This small molecule binds to this protein.
Small molecule (SMILES): C=NCc1cncc(OCc2ccc3ccc(N)nc3c2)c1

Binding-site contacts:
Ligand atom N21 contacts residue TYR410 of chain 1.A at 3.5 Å.
Ligand atom N02 contacts residue TYR292 of chain 1.A at 3.7 Å.
Ligand atom C06 contacts residue VAL271 of chain 1.A at 3.8 Å (hydrophobic).
Ligand atom C02 contacts residue HEM1 of chain 1.C at 3.6 Å.
Ligand atom C25 contacts residue TYR410 of chain 1.A at 3.9 Å (hydrophobic).
Ligand atom C07 contacts residue HEM1 of chain 1.C at 3.4 Å.
Ligand atom C08 contacts residue VAL271 of chain 1.A at 3.8 Å (hydrophobic).
Ligand atom N02 contacts residue PRO269 of chain 1.A at 3.7 Å.
Ligand atom C23 contacts residue HEM1 of chain 1.C at 3.3 Å.
Ligand atom N01 contacts residue HEM1 of chain 1.C at 3.8 Å.
Ligand atom C27 contacts residue TRP382 of chain 1.A at 4.1 Å (hydrophobic).
Ligand atom N02 contacts residue TRP291 of chain 1.A at 2.9 Å (h-bond).
Ligand atom C02 contacts residue TRP291 of chain 1.A at 3.9 Å (hydrophobic).
Ligand atom N01 contacts residue GLU296 of chain 1.A at 2.7 Å (salt-bridge).
Ligand atom C24 contacts residue HEM1 of chain 1.C at 3.2 Å.
Ligand atom C06 contacts residue PHE288 of chain 1.A at 3.5 Å (hydrophobic).
Ligand atom C25 contacts residue HEM1 of chain 1.C at 3.4 Å.
Ligand atom C06 contacts residue HEM1 of chain 1.C at 3.2 Å.
Ligand atom N02 contacts residue HEM1 of chain 1.C at 3.7 Å.
Ligand atom C22 contacts residue ASN273 of chain 1.A at 4.0 Å.
Ligand atom C10 contacts residue GLU296 of chain 1.A at 3.6 Å.
Ligand atom C05 contacts residue HEM1 of chain 1.C at 3.6 Å.
Ligand atom C02 contacts residue PRO269 of chain 1.A at 4.1 Å (hydrophobic).
Ligand atom C03 contacts residue HEM1 of chain 1.C at 3.0 Å.
Ligand atom C02 contacts residue GLU296 of chain 1.A at 3.5 Å.
Ligand atom N02 contacts residue GLU296 of chain 1.A at 2.7 Å (salt-bridge).
Ligand atom C04 contacts residue HEM1 of chain 1.C at 3.2 Å.
Ligand atom O12 contacts residue VAL271 of chain 1.A at 3.5 Å.
Ligand atom C07 contacts residue VAL271 of chain 1.A at 3.5 Å (hydrophobic).
Ligand atom C08 contacts residue HEM1 of chain 1.C at 3.7 Å.
Ligand atom O12 contacts residue HEM1 of chain 1.C at 3.9 Å.
Ligand atom C10 contacts residue HEM1 of chain 1.C at 3.7 Å.
Ligand atom C26 contacts residue TYR410 of chain 1.A at 3.4 Å (hydrophobic).
Ligand atom C09 contacts residue GLU296 of chain 1.A at 3.6 Å.
Ligand atom N21 contacts residue ASN273 of chain 1.A at 3.8 Å.
Ligand atom N21 contacts residue HEM1 of chain 1.C at 3.7 Å.
Ligand atom C11 contacts residue HEM1 of chain 1.C at 3.5 Å.
Ligand atom C26 contacts residue HEM1 of chain 1.C at 3.6 Å.
Ligand atom C09 contacts residue HEM1 of chain 1.C at 3.3 Å.
Ligand atom C22 contacts residue HEM1 of chain 1.C at 3.5 Å.

Sequence of chain 1.A:
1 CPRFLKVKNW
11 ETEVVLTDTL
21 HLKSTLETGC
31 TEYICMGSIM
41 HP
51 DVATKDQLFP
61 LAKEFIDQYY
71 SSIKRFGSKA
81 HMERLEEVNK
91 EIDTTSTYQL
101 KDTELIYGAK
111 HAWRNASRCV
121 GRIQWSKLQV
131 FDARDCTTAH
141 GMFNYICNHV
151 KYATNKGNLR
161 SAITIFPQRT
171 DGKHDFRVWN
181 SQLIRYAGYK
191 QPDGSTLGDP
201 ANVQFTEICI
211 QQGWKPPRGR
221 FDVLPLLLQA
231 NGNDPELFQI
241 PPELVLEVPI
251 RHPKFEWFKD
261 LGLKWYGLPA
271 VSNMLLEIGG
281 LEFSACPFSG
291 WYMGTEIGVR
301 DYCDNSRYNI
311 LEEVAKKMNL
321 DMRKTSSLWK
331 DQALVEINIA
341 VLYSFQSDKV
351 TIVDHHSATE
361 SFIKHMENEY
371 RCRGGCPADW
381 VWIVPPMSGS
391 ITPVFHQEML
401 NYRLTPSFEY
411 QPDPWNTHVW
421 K